The protein below binds the small molecule below.
Small molecule (SMILES): Nc1ccn([C@@H]2O[C@H](CO[P](=O)(O)O[C@H]3[C@@H](O)[C@H](n4ccc(N)nc4=O)O[C@@H]3CO[P](=O)(O)O[C@H]3[C@@H](O)[C@H](n4cnc5c(N)ncnc54)O[C@@H]3CO[P](=O)(O)O[C@H]3[C@@H](O)[C@H](n4ccc(N)nc4=O)O[C@@H]3CO[P](=O)(O)O[C@H]3[C@@H](O)[C@H](n4ccc(=O)[nH]c4=O)O[C@@H]3CO[P](=O)(O)O[C@H]3[C@@H](O)[C@H](n4cnc5c(N)ncnc54)O[C@@H]3CO[P](=O)(O)O[C@H]3[C@@H](O)[C@H](n4cnc5c(=O)nc(N)[nH]c54)O[C@@H]3CO[P](=O)(O)O[C@H]3[C@@H](O)[C@H](n4cnc5c(=O)nc(N)[nH]c54)O[C@@H]3CO)[C@@H](O)[C@H]2O)c(=O)n1

Binding-site contacts:
Ligand atom C8 contacts residue LYS61 of chain 46.E at 3.4 Å.
Ligand atom N3 contacts residue TYR85 of chain 46.E at 3.5 Å.
Ligand atom C2' contacts residue GLU63 of chain 46.E at 3.5 Å.
Ligand atom C5' contacts residue TYR85 of chain 46.E at 2.9 Å (hydrophobic).
Ligand atom C4 contacts residue TYR85 of chain 46.E at 3.6 Å (hydrophobic).
Ligand atom OP1 contacts residue ARG49 of chain 41.E at 2.5 Å (salt-bridge).
Ligand atom OP1 contacts residue SER51 of chain 41.E at 2.9 Å (h-bond).
Ligand atom OP2 contacts residue LYS57 of chain 41.E at 2.6 Å (salt-bridge).
Ligand atom C2' contacts residue TYR85 of chain 46.E at 3.4 Å (hydrophobic).
Ligand atom O2 contacts residue ASN87 of chain 46.E at 3.3 Å (h-bond).
Ligand atom N1 contacts residue SER47 of chain 46.E at 2.9 Å (h-bond).
Ligand atom C3' contacts residue TYR85 of chain 46.E at 3.4 Å (hydrophobic).
Ligand atom C4' contacts residue TYR85 of chain 46.E at 3.2 Å (hydrophobic).
Ligand atom P contacts residue ARG49 of chain 41.E at 3.0 Å.
Ligand atom C5 contacts residue THR45 of chain 46.E at 3.2 Å.
Ligand atom N7 contacts residue LYS61 of chain 46.E at 3.3 Å.
Ligand atom OP2 contacts residue SER51 of chain 41.E at 3.4 Å (h-bond).
Ligand atom C5' contacts residue ARG49 of chain 41.E at 3.5 Å.
Ligand atom OP2 contacts residue TYR85 of chain 46.E at 2.7 Å (h-bond).
Ligand atom OP2 contacts residue LYS43 of chain 46.E at 2.7 Å (salt-bridge).
Ligand atom N1 contacts residue TYR85 of chain 46.E at 3.5 Å.
Ligand atom OP1 contacts residue SER51 of chain 41.E at 3.5 Å.
Ligand atom N6 contacts residue CYS46 of chain 46.E at 3.3 Å (h-bond).
Ligand atom O3' contacts residue SER51 of chain 41.E at 3.3 Å (h-bond).
Ligand atom O2' contacts residue TYR85 of chain 46.E at 3.4 Å.
Ligand atom N9 contacts residue LYS61 of chain 46.E at 3.3 Å (salt-bridge).
Ligand atom OP1 contacts residue ASN55 of chain 41.E at 2.8 Å (h-bond).
Ligand atom OP2 contacts residue ASN55 of chain 41.E at 3.4 Å (h-bond).
Ligand atom OP2 contacts residue ARG49 of chain 41.E at 2.3 Å (salt-bridge).
Ligand atom N6 contacts residue THR59 of chain 46.E at 2.8 Å (h-bond).
Ligand atom C6 contacts residue THR45 of chain 46.E at 3.3 Å.
Ligand atom O4' contacts residue LYS61 of chain 46.E at 2.8 Å (salt-bridge).
Ligand atom O2' contacts residue GLU63 of chain 46.E at 3.2 Å (salt-bridge).
Ligand atom N7 contacts residue THR45 of chain 46.E at 2.6 Å (h-bond).
Ligand atom O3' contacts residue ARG49 of chain 41.E at 3.4 Å (salt-bridge).
Ligand atom OP1 contacts residue SER52 of chain 41.E at 3.2 Å.
Ligand atom C5' contacts residue SER51 of chain 41.E at 3.3 Å.
Ligand atom N6 contacts residue THR45 of chain 46.E at 2.7 Å (h-bond).
Ligand atom P contacts residue SER51 of chain 41.E at 3.5 Å.
Ligand atom C2 contacts residue SER47 of chain 46.E at 3.2 Å.

Sequence of chain 46.E:
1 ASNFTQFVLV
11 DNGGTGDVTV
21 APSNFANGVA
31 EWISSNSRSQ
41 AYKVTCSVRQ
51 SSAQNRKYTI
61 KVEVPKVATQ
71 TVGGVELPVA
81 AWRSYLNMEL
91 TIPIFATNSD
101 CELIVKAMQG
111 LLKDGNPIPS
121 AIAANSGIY

Sequence of chain 41.E:
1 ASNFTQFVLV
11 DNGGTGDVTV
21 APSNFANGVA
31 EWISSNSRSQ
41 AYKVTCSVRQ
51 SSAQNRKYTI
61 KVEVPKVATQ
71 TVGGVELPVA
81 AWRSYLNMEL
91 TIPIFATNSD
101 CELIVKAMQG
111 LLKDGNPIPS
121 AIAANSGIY